Sequence of chain 1.D:
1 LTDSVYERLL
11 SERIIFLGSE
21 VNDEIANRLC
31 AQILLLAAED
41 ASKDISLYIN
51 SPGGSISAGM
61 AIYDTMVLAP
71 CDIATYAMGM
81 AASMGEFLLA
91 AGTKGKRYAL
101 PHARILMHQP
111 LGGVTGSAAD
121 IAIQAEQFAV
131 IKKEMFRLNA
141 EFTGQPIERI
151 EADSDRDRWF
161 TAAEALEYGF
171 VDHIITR

Binding-site contacts:
Ligand atom C05 contacts residue BEZ1 of chain 1.QA at 3.4 Å.
Ligand atom O43 contacts residue GLN131 of chain 1.P at 1.3 Å (h-bond).
Ligand atom C06 contacts residue BEZ1 of chain 1.QA at 3.6 Å.
Ligand atom F23 contacts residue ILE56 of chain 1.R at 3.5 Å.
Ligand atom C08 contacts residue TRP159 of chain 1.D at 3.5 Å (hydrophobic).
Ligand atom O13 contacts residue MET80 of chain 1.D at 3.3 Å.
Ligand atom C04 contacts residue BEZ1 of chain 1.QA at 3.6 Å.
Ligand atom C16 contacts residue ARG104 of chain 1.D at 3.6 Å.
Ligand atom C24 contacts residue GLU134 of chain 1.R at 3.0 Å.
Ligand atom C18 contacts residue HIS102 of chain 1.D at 3.7 Å.
Ligand atom C17 contacts residue ARG104 of chain 1.D at 3.5 Å.
Ligand atom C24 contacts residue ARG104 of chain 1.D at 3.5 Å.
Ligand atom C05 contacts residue MET80 of chain 1.D at 3.6 Å (hydrophobic).
Ligand atom N22 contacts residue MET60 of chain 1.R at 3.4 Å.
Ligand atom N22 contacts residue ARG104 of chain 1.D at 3.1 Å (salt-bridge).
Ligand atom F23 contacts residue ILE131 of chain 1.R at 2.8 Å.
Ligand atom C39 contacts residue LEU2 of chain 1.QA at 3.3 Å (hydrophobic).
Ligand atom C24 contacts residue MET60 of chain 1.R at 3.4 Å (hydrophobic).
Ligand atom N42 contacts residue GLN131 of chain 1.P at 3.1 Å (h-bond).
Ligand atom C14 contacts residue SER57 of chain 1.R at 3.7 Å.
Ligand atom C37 contacts residue GLN131 of chain 1.P at 3.0 Å.
Ligand atom C19 contacts residue SER57 of chain 1.R at 3.2 Å.
Ligand atom C21 contacts residue HIS102 of chain 1.D at 3.7 Å.
Ligand atom C19 contacts residue GLY79 of chain 1.D at 3.6 Å.
Ligand atom C06 contacts residue MET80 of chain 1.D at 3.3 Å (hydrophobic).
Ligand atom C10 contacts residue MET80 of chain 1.D at 3.6 Å (hydrophobic).
Ligand atom C17 contacts residue HIS102 of chain 1.D at 3.4 Å.
Ligand atom C04 contacts residue TRP159 of chain 1.D at 3.5 Å (hydrophobic).
Ligand atom C16 contacts residue ILE56 of chain 1.R at 3.6 Å (hydrophobic).
Ligand atom O13 contacts residue SER57 of chain 1.R at 3.6 Å.
Ligand atom N09 contacts residue ARG104 of chain 1.D at 3.5 Å.
Ligand atom C41 contacts residue GLN131 of chain 1.P at 2.4 Å.
Ligand atom C38 contacts residue GLN131 of chain 1.P at 3.2 Å.
Ligand atom C21 contacts residue ARG104 of chain 1.D at 3.0 Å.
Ligand atom C18 contacts residue GLY79 of chain 1.D at 3.3 Å.
Ligand atom C21 contacts residue MET60 of chain 1.R at 3.6 Å (hydrophobic).
Ligand atom N22 contacts residue HIS102 of chain 1.D at 2.6 Å (h-bond).
Ligand atom C20 contacts residue ARG104 of chain 1.D at 3.3 Å.
Ligand atom C15 contacts residue ILE56 of chain 1.R at 3.6 Å (hydrophobic).
Ligand atom N07 contacts residue TRP159 of chain 1.D at 3.1 Å.

Sequence of chain 1.QA:
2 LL

Sequence of chain 1.R:
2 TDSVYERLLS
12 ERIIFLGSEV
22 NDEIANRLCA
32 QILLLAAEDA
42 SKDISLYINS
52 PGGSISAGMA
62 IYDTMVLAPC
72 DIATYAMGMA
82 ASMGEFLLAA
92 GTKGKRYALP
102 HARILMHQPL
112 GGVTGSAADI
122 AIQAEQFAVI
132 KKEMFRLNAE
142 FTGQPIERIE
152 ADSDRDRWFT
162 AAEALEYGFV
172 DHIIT

A small-molecule ligand and the protein it binds are described below.
Small molecule (SMILES): COc1cc2c(Oc3ccc4[nH]c(C)cc4c3F)ncnc2cc1OCCCN1CCC(c2ccc(C(N)=O)cc2)CC1

Sequence of chain 1.P:
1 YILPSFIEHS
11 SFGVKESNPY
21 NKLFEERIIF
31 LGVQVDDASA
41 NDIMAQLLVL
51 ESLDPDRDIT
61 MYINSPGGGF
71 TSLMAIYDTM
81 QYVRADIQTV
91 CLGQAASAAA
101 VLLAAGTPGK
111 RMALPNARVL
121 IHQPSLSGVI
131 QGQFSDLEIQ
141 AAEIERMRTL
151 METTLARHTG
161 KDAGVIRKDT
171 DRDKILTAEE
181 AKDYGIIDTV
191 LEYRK